Sequence of chain 1.B:
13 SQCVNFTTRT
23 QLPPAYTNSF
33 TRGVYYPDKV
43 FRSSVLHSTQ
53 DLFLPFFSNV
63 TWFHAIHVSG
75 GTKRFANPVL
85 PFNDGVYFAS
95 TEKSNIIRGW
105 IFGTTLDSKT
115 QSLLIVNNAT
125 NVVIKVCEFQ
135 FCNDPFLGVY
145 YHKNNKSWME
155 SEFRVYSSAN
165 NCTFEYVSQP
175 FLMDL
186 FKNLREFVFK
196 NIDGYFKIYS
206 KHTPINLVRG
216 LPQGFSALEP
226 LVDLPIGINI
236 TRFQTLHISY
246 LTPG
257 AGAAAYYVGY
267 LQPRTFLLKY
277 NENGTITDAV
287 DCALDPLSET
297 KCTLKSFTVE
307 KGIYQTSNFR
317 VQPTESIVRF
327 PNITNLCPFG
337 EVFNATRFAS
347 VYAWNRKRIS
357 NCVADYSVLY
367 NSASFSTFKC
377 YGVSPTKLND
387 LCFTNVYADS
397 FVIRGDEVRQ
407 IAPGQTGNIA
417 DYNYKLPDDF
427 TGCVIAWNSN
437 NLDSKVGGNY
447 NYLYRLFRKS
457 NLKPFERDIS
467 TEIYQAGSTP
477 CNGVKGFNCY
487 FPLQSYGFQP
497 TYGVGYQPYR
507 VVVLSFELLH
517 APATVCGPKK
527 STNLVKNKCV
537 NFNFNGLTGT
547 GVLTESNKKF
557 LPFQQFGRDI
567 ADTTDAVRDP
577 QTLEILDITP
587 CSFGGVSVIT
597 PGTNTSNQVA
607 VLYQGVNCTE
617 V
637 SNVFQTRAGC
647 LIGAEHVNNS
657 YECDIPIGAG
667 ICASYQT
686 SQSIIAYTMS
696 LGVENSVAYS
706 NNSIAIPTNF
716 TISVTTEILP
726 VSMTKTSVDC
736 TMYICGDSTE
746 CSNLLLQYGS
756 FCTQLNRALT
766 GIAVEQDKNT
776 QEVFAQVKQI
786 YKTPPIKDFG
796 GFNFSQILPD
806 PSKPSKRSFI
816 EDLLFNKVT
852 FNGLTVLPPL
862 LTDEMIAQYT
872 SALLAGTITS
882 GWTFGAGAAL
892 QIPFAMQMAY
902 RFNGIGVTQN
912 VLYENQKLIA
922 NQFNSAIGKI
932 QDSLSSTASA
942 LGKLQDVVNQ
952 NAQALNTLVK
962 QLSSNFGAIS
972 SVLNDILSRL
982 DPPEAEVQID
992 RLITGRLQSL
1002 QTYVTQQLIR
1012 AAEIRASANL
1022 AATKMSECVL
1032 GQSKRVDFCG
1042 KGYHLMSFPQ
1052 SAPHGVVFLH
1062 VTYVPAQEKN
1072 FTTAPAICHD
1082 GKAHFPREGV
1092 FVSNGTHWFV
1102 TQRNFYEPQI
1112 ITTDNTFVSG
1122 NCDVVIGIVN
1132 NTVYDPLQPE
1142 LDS

Binding-site contacts:
Ligand atom C1 contacts residue LEU919 of chain 1.B at 4.5 Å (hydrophobic).
Ligand atom N2 contacts residue ASN714 of chain 1.B at 2.9 Å (h-bond).
Ligand atom O7 contacts residue ASN922 of chain 1.B at 4.4 Å.
Ligand atom O7 contacts residue LEU919 of chain 1.B at 3.2 Å.
Ligand atom C1 contacts residue ASN714 of chain 1.B at 1.4 Å.
Ligand atom C8 contacts residue THR713 of chain 1.B at 4.3 Å.
Ligand atom C8 contacts residue ASN714 of chain 1.B at 4.3 Å.
Ligand atom O6 contacts residue PHE715 of chain 1.B at 4.5 Å.
Ligand atom C3 contacts residue LEU919 of chain 1.B at 4.3 Å (hydrophobic).
Ligand atom O4 contacts residue LEU919 of chain 1.B at 3.8 Å.
Ligand atom O5 contacts residue ASN714 of chain 1.B at 2.4 Å (h-bond).
Ligand atom C8 contacts residue ASN922 of chain 1.B at 4.3 Å.
Ligand atom C5 contacts residue LEU919 of chain 1.B at 4.0 Å (hydrophobic).
Ligand atom O6 contacts residue GLN923 of chain 1.B at 3.1 Å (h-bond).
Ligand atom C2 contacts residue ASN714 of chain 1.B at 2.4 Å.
Ligand atom C6 contacts residue GLN923 of chain 1.B at 4.0 Å.
Ligand atom C5 contacts residue GLN923 of chain 1.B at 3.9 Å.
Ligand atom C7 contacts residue LEU919 of chain 1.B at 3.7 Å (hydrophobic).
Ligand atom C7 contacts residue ASN714 of chain 1.B at 3.1 Å.
Ligand atom O7 contacts residue GLN1068 of chain 1.B at 3.8 Å.
Ligand atom C4 contacts residue ASN714 of chain 1.B at 4.2 Å.
Ligand atom O7 contacts residue ASN714 of chain 1.B at 2.9 Å (h-bond).
Ligand atom C5 contacts residue ASN714 of chain 1.B at 3.6 Å.
Ligand atom C4 contacts residue LEU919 of chain 1.B at 4.3 Å (hydrophobic).
Ligand atom O5 contacts residue GLN923 of chain 1.B at 4.4 Å.
Ligand atom C1 contacts residue GLN1068 of chain 1.B at 4.2 Å.
Ligand atom C3 contacts residue ASN714 of chain 1.B at 3.8 Å.
Ligand atom C8 contacts residue LEU919 of chain 1.B at 4.1 Å (hydrophobic).
Ligand atom O5 contacts residue GLN1068 of chain 1.B at 4.0 Å.
Ligand atom O7 contacts residue THR713 of chain 1.B at 4.4 Å.
Ligand atom C8 contacts residue GLN923 of chain 1.B at 4.0 Å.

A protein and the small-molecule ligand that binds it are described below.
Small molecule (SMILES): CC(=O)N[C@H]1[C@H](O[C@H]2[C@H](O)[C@@H](NC(C)=O)CO[C@@H]2CO)O[C@H](CO)[C@@H](O)[C@@H]1O